Sequence of chain 1.U:
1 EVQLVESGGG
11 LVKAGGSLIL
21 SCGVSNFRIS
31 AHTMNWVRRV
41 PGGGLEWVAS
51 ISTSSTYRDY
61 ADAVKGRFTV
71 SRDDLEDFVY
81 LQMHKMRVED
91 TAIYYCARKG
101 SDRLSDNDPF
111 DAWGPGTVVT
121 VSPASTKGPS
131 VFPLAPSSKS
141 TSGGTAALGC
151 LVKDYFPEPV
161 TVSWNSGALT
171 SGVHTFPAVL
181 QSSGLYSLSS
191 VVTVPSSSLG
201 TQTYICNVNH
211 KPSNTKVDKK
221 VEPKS

Binding-site contacts:
Ligand atom O3 contacts residue SER105 of chain 1.U at 3.9 Å.
Ligand atom C6 contacts residue ASP106 of chain 1.U at 3.4 Å.
Ligand atom C5 contacts residue SER105 of chain 1.U at 3.3 Å.
Ligand atom C3 contacts residue MAN7 of chain 1.RA at 2.4 Å.
Ligand atom O5 contacts residue LEU104 of chain 1.U at 3.5 Å (h-bond).
Ligand atom C3 contacts residue LEU104 of chain 1.U at 4.0 Å (hydrophobic).
Ligand atom O2 contacts residue ALA31 of chain 1.U at 2.1 Å (h-bond).
Ligand atom C1 contacts residue ASP106 of chain 1.U at 3.0 Å.
Ligand atom O6 contacts residue ASP106 of chain 1.U at 4.2 Å.
Ligand atom O4 contacts residue ASP108 of chain 1.U at 3.2 Å (salt-bridge).
Ligand atom C6 contacts residue ASN107 of chain 1.U at 4.0 Å.
Ligand atom C5 contacts residue LEU104 of chain 1.U at 4.0 Å (hydrophobic).
Ligand atom C1 contacts residue SER105 of chain 1.U at 3.5 Å.
Ligand atom O2 contacts residue THR33 of chain 1.U at 4.0 Å.
Ligand atom C6 contacts residue SER105 of chain 1.U at 3.8 Å.
Ligand atom C6 contacts residue LEU104 of chain 1.U at 3.1 Å (hydrophobic).
Ligand atom C5 contacts residue MAN7 of chain 1.RA at 2.8 Å.
Ligand atom O4 contacts residue LYS99 of chain 1.U at 4.0 Å.
Ligand atom O4 contacts residue SER105 of chain 1.U at 2.8 Å (h-bond).
Ligand atom C3 contacts residue SER105 of chain 1.U at 3.7 Å.
Ligand atom O4 contacts residue ASN107 of chain 1.U at 4.1 Å.
Ligand atom O4 contacts residue MAN7 of chain 1.RA at 4.1 Å.
Ligand atom O5 contacts residue SER105 of chain 1.U at 3.4 Å.
Ligand atom O5 contacts residue ASP106 of chain 1.U at 3.1 Å (salt-bridge).
Ligand atom O6 contacts residue GLY92 of chain 1.V at 4.1 Å.
Ligand atom O3 contacts residue MAN7 of chain 1.RA at 3.8 Å.
Ligand atom C1 contacts residue ALA31 of chain 1.U at 3.9 Å (hydrophobic).
Ligand atom C4 contacts residue MAN7 of chain 1.RA at 3.1 Å.
Ligand atom O3 contacts residue LEU104 of chain 1.U at 3.7 Å.
Ligand atom C5 contacts residue ASP106 of chain 1.U at 3.5 Å.
Ligand atom C1 contacts residue MAN7 of chain 1.RA at 2.0 Å.
Ligand atom C6 contacts residue MAN7 of chain 1.RA at 4.2 Å.
Ligand atom O2 contacts residue MAN7 of chain 1.RA at 3.6 Å (h-bond).
Ligand atom O3 contacts residue GLY100 of chain 1.U at 3.1 Å.
Ligand atom C2 contacts residue ALA31 of chain 1.U at 3.2 Å (hydrophobic).
Ligand atom O5 contacts residue MAN7 of chain 1.RA at 2.7 Å (h-bond).
Ligand atom C2 contacts residue MAN7 of chain 1.RA at 2.2 Å.
Ligand atom C4 contacts residue SER105 of chain 1.U at 3.5 Å.
Ligand atom O2 contacts residue HIS32 of chain 1.U at 3.2 Å.
Ligand atom O3 contacts residue SER101 of chain 1.U at 3.9 Å.

A protein and the small-molecule ligand that binds it are described below.
Small molecule (SMILES): OC[C@H]1O[C@@H](O[C@@H]2CO[C@H](CO)[C@@H](O)[C@@H]2O)[C@@H](O)[C@@H](O)[C@@H]1O

Sequence of chain 1.V:
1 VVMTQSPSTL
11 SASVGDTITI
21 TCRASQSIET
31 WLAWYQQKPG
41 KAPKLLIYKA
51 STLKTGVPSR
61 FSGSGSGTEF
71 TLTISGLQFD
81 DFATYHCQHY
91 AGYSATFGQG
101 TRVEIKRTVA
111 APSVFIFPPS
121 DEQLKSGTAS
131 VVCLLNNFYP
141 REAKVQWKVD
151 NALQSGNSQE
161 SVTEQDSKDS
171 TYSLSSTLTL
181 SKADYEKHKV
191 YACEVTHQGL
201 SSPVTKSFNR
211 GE